Binding-site contacts:
Ligand atom C5 contacts residue ASN169 of chain 1.D at 3.7 Å.
Ligand atom O6 contacts residue LYS31 of chain 1.E at 4.3 Å.
Ligand atom C2 contacts residue ASN169 of chain 1.D at 2.5 Å.
Ligand atom C3 contacts residue ASN169 of chain 1.D at 3.8 Å.
Ligand atom C1 contacts residue ASN170 of chain 1.D at 4.0 Å.
Ligand atom C4 contacts residue ASN169 of chain 1.D at 4.3 Å.
Ligand atom C6 contacts residue ASN170 of chain 1.D at 3.8 Å.
Ligand atom N2 contacts residue ASN169 of chain 1.D at 3.0 Å (h-bond).
Ligand atom O6 contacts residue ASN170 of chain 1.D at 3.6 Å.
Ligand atom N2 contacts residue LEU460 of chain 1.D at 4.2 Å.
Ligand atom O5 contacts residue ASN170 of chain 1.D at 3.0 Å (h-bond).
Ligand atom O7 contacts residue ASN169 of chain 1.D at 2.9 Å (h-bond).
Ligand atom C8 contacts residue LEU460 of chain 1.D at 3.7 Å (hydrophobic).
Ligand atom C7 contacts residue ASN169 of chain 1.D at 3.2 Å.
Ligand atom C5 contacts residue ASN170 of chain 1.D at 4.0 Å.
Ligand atom O5 contacts residue ASN169 of chain 1.D at 2.4 Å (h-bond).
Ligand atom C1 contacts residue ASN169 of chain 1.D at 1.4 Å.
Ligand atom C8 contacts residue ASN169 of chain 1.D at 4.5 Å.
Ligand atom C7 contacts residue LEU460 of chain 1.D at 4.0 Å (hydrophobic).

Sequence of chain 1.E:
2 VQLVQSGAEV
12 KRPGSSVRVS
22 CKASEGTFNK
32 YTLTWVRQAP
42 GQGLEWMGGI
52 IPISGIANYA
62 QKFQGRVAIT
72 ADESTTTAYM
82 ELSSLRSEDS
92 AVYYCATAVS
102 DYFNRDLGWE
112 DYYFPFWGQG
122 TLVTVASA

Sequence of chain 1.D:
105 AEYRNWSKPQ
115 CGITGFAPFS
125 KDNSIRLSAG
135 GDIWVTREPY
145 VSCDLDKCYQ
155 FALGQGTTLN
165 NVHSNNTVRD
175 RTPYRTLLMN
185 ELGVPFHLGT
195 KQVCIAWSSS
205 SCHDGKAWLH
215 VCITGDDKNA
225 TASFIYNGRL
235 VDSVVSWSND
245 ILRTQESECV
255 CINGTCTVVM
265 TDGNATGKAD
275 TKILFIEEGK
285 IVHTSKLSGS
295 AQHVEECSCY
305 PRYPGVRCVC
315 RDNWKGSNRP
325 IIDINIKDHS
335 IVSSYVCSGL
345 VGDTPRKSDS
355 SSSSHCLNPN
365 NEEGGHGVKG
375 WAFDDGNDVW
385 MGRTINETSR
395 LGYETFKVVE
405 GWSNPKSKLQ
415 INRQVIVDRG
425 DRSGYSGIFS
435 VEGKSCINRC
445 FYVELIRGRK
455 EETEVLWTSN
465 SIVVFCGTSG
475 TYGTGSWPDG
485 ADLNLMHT

The protein below binds the small molecule below.
Small molecule (SMILES): CC(=O)N[C@H]1[C@H](O[C@H]2[C@H](O)[C@@H](NC(C)=O)CO[C@@H]2CO)O[C@H](CO)[C@@H](O[C@@H]2O[C@H](CO[C@H]3O[C@H](CO)[C@@H](O)[C@H](O)[C@@H]3O)[C@@H](O)[C@H](O)[C@@H]2O)[C@@H]1O